This protein binds this small molecule.
Small molecule (SMILES): Nc1ncnc2c1ncn2[C@H]1C[C@H](O)[C@@H](COP(=O)(O)O)O1

Sequence of chain 2.M:
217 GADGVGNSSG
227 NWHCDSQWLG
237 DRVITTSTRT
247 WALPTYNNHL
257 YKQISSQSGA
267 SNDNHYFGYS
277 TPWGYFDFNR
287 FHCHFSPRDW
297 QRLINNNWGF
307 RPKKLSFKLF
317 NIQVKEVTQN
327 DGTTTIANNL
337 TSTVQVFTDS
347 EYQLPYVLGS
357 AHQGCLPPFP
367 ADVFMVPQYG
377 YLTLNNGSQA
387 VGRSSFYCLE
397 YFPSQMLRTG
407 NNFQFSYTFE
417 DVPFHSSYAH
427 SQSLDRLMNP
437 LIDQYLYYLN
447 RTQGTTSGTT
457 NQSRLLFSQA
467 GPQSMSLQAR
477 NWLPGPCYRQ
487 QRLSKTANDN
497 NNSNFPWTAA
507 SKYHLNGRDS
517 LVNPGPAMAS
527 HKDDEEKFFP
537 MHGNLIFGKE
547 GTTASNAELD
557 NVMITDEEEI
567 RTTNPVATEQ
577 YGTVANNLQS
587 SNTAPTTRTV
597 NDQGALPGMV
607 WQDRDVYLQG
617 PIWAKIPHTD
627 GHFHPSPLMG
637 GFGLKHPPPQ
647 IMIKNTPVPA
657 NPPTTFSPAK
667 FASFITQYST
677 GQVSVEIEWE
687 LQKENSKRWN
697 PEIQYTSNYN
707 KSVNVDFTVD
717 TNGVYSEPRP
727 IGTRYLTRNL

Binding-site contacts:
Ligand atom N6 contacts residue VAL418 of chain 2.M at 3.8 Å.
Ligand atom C6 contacts residue VAL418 of chain 2.M at 4.0 Å (hydrophobic).
Ligand atom O2P contacts residue HIS628 of chain 2.M at 3.8 Å.
Ligand atom O5' contacts residue PRO631 of chain 2.M at 4.0 Å.
Ligand atom C4 contacts residue PRO419 of chain 2.M at 4.0 Å (hydrophobic).
Ligand atom N1 contacts residue GLY639 of chain 2.M at 3.1 Å (h-bond).
Ligand atom N6 contacts residue GLY637 of chain 2.M at 4.0 Å.
Ligand atom C6 contacts residue PRO419 of chain 2.M at 4.3 Å (hydrophobic).
Ligand atom C2 contacts residue PRO419 of chain 2.M at 4.2 Å (hydrophobic).
Ligand atom C6 contacts residue GLY639 of chain 2.M at 3.8 Å.
Ligand atom N6 contacts residue PHE638 of chain 2.M at 3.8 Å.
Ligand atom N1 contacts residue VAL418 of chain 2.M at 3.8 Å.
Ligand atom C8 contacts residue ASP609 of chain 2.M at 4.4 Å.
Ligand atom C5 contacts residue SER632 of chain 2.M at 4.4 Å.
Ligand atom C6 contacts residue PRO631 of chain 2.M at 3.6 Å (hydrophobic).
Ligand atom N6 contacts residue GLY639 of chain 2.M at 2.9 Å (h-bond).
Ligand atom N6 contacts residue PRO633 of chain 2.M at 4.2 Å.
Ligand atom O5' contacts residue PHE629 of chain 2.M at 3.9 Å.
Ligand atom N1 contacts residue PRO419 of chain 2.M at 4.2 Å.
Ligand atom N1 contacts residue PRO631 of chain 2.M at 3.8 Å.
Ligand atom C5 contacts residue PRO419 of chain 2.M at 4.2 Å (hydrophobic).
Ligand atom C2 contacts residue PRO631 of chain 2.M at 4.3 Å (hydrophobic).
Ligand atom C5 contacts residue PRO631 of chain 2.M at 4.1 Å (hydrophobic).
Ligand atom N9 contacts residue HIS630 of chain 2.M at 3.8 Å.
Ligand atom N6 contacts residue PRO631 of chain 2.M at 3.8 Å.
Ligand atom C2 contacts residue GLY639 of chain 2.M at 3.9 Å.
Ligand atom N7 contacts residue ASP609 of chain 2.M at 4.1 Å.
Ligand atom N7 contacts residue SER632 of chain 2.M at 3.8 Å.
Ligand atom N3 contacts residue PRO419 of chain 2.M at 4.2 Å.
Ligand atom P contacts residue PHE629 of chain 2.M at 4.4 Å.
Ligand atom O4' contacts residue PRO631 of chain 2.M at 4.1 Å.
Ligand atom C2' contacts residue PRO419 of chain 2.M at 4.0 Å (hydrophobic).
Ligand atom C8 contacts residue HIS630 of chain 2.M at 3.1 Å.
Ligand atom O2P contacts residue PHE629 of chain 2.M at 3.4 Å (h-bond).
Ligand atom O4' contacts residue HIS630 of chain 2.M at 4.2 Å.
Ligand atom C1' contacts residue HIS630 of chain 2.M at 3.8 Å.
Ligand atom N6 contacts residue SER632 of chain 2.M at 4.0 Å.
Ligand atom N9 contacts residue PRO419 of chain 2.M at 4.2 Å.
Ligand atom O2P contacts residue PRO631 of chain 2.M at 3.8 Å.
Ligand atom N7 contacts residue HIS630 of chain 2.M at 3.6 Å.